Sequence of chain 1.A:
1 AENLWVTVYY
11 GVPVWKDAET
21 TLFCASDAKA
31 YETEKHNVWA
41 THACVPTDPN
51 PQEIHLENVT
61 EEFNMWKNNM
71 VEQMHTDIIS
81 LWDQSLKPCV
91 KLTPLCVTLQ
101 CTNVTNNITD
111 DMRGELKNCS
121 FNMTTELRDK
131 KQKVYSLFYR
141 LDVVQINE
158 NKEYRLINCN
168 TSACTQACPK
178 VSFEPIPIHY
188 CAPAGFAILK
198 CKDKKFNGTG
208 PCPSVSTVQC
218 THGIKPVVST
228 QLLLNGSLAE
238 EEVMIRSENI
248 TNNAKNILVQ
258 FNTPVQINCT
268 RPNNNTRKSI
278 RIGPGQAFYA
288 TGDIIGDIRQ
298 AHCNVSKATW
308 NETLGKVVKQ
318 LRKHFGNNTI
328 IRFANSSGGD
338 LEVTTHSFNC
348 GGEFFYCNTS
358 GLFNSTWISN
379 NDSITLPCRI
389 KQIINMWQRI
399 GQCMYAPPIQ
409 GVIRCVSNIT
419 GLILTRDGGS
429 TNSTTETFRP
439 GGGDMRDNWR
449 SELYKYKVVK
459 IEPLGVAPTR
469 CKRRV

Binding-site contacts:
Ligand atom C1 contacts residue ASN361 of chain 1.A at 1.4 Å.
Ligand atom C7 contacts residue ASN361 of chain 1.A at 3.0 Å.
Ligand atom C2 contacts residue ASN361 of chain 1.A at 2.5 Å.
Ligand atom C8 contacts residue ARG329 of chain 1.A at 3.6 Å.
Ligand atom N2 contacts residue ASN361 of chain 1.A at 2.4 Å (h-bond).
Ligand atom O6 contacts residue ASN361 of chain 1.A at 4.5 Å.
Ligand atom O5 contacts residue ASN361 of chain 1.A at 2.3 Å (h-bond).
Ligand atom C4 contacts residue ASN361 of chain 1.A at 4.2 Å.
Ligand atom C3 contacts residue ASN361 of chain 1.A at 3.9 Å.
Ligand atom C8 contacts residue ASN361 of chain 1.A at 3.3 Å.
Ligand atom C5 contacts residue ASN361 of chain 1.A at 3.6 Å.
Ligand atom O7 contacts residue ASN361 of chain 1.A at 3.9 Å.

The protein below binds the small molecule below.
Small molecule (SMILES): CC(=O)N[C@@H]1[C@@H](O)[C@H](O)[C@@H](CO)O[C@H]1O